A protein and the small-molecule ligand that binds it are described below.
Small molecule (SMILES): Cn1cc(-c2cn3nccc3c(-c3cnn(C4(CC#N)CN(CC(F)(F)F)C4)c3)n2)cn1

Sequence of chain 1.B:
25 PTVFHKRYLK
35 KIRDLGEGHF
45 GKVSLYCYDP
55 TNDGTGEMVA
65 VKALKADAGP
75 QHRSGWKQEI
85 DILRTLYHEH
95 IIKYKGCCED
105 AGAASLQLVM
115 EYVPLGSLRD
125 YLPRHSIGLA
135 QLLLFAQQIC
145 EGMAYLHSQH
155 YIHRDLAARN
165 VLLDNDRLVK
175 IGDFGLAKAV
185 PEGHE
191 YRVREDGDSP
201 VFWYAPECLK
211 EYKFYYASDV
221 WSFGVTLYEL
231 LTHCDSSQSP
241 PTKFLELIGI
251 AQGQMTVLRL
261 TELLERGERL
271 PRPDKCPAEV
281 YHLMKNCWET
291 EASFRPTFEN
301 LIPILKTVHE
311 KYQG

Binding-site contacts:
Ligand atom F2 contacts residue LYS66 of chain 1.B at 3.1 Å.
Ligand atom C2 contacts residue VAL117 of chain 1.B at 3.6 Å (hydrophobic).
Ligand atom C6 contacts residue VAL117 of chain 1.B at 3.1 Å (hydrophobic).
Ligand atom N9 contacts residue LEU166 of chain 1.B at 3.5 Å.
Ligand atom F1 contacts residue GLY45 of chain 1.B at 2.9 Å.
Ligand atom C18 contacts residue VAL47 of chain 1.B at 3.7 Å (hydrophobic).
Ligand atom C2 contacts residue TYR116 of chain 1.B at 3.3 Å (hydrophobic).
Ligand atom C9 contacts residue ILE96 of chain 1.B at 3.6 Å (hydrophobic).
Ligand atom F1 contacts residue VAL47 of chain 1.B at 3.7 Å.
Ligand atom C2 contacts residue GLY120 of chain 1.B at 3.3 Å.
Ligand atom C6 contacts residue TYR116 of chain 1.B at 3.5 Å (hydrophobic).
Ligand atom C12 contacts residue LEU39 of chain 1.B at 3.4 Å (hydrophobic).
Ligand atom C17 contacts residue GLU41 of chain 1.B at 3.7 Å.
Ligand atom C9 contacts residue GLU115 of chain 1.B at 3.6 Å.
Ligand atom N4 contacts residue VAL117 of chain 1.B at 3.0 Å (h-bond).
Ligand atom C16 contacts residue ASP177 of chain 1.B at 3.5 Å.
Ligand atom C19 contacts residue ARG163 of chain 1.B at 3.1 Å.
Ligand atom N4 contacts residue GLU115 of chain 1.B at 3.7 Å.
Ligand atom C1 contacts residue TYR116 of chain 1.B at 3.4 Å (hydrophobic).
Ligand atom N3 contacts residue LEU39 of chain 1.B at 3.7 Å.
Ligand atom F1 contacts residue LYS46 of chain 1.B at 2.9 Å.
Ligand atom N1 contacts residue PRO118 of chain 1.B at 3.5 Å (h-bond).
Ligand atom N4 contacts residue TYR116 of chain 1.B at 3.6 Å.
Ligand atom C3 contacts residue GLY120 of chain 1.B at 3.4 Å.
Ligand atom F3 contacts residue GLY42 of chain 1.B at 3.5 Å.
Ligand atom C10 contacts residue LEU166 of chain 1.B at 3.7 Å (hydrophobic).
Ligand atom N1 contacts residue TYR116 of chain 1.B at 3.4 Å (h-bond).
Ligand atom C2 contacts residue PRO118 of chain 1.B at 3.3 Å (hydrophobic).
Ligand atom C17 contacts residue GLY40 of chain 1.B at 3.6 Å.
Ligand atom C1 contacts residue PRO118 of chain 1.B at 3.0 Å (hydrophobic).
Ligand atom N9 contacts residue GLY176 of chain 1.B at 3.4 Å.
Ligand atom C20 contacts residue ASN164 of chain 1.B at 3.6 Å.
Ligand atom F2 contacts residue VAL47 of chain 1.B at 3.2 Å.
Ligand atom C9 contacts residue ALA64 of chain 1.B at 3.3 Å (hydrophobic).
Ligand atom C19 contacts residue ASN164 of chain 1.B at 3.2 Å.
Ligand atom C5 contacts residue GLY120 of chain 1.B at 3.6 Å.
Ligand atom C8 contacts residue LEU166 of chain 1.B at 3.6 Å (hydrophobic).
Ligand atom N9 contacts residue ASP177 of chain 1.B at 3.7 Å.
Ligand atom C20 contacts residue ARG163 of chain 1.B at 3.3 Å.
Ligand atom F2 contacts residue ASP177 of chain 1.B at 2.8 Å.